Sequence of chain 1.D:
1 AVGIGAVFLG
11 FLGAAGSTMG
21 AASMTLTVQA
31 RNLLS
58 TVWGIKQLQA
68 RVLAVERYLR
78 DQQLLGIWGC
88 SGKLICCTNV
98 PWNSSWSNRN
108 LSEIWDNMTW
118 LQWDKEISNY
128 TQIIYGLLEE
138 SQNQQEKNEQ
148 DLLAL

This small molecule binds to this protein.
Small molecule (SMILES): CC(=O)N[C@H]1[C@H](O[C@H]2[C@H](O)[C@@H](NC(C)=O)CO[C@@H]2CO)O[C@H](CO)[C@@H](O[C@@H]2O[C@H](CO)[C@@H](O)[C@H](O)[C@@H]2O)[C@@H]1O

Sequence of chain 1.C:
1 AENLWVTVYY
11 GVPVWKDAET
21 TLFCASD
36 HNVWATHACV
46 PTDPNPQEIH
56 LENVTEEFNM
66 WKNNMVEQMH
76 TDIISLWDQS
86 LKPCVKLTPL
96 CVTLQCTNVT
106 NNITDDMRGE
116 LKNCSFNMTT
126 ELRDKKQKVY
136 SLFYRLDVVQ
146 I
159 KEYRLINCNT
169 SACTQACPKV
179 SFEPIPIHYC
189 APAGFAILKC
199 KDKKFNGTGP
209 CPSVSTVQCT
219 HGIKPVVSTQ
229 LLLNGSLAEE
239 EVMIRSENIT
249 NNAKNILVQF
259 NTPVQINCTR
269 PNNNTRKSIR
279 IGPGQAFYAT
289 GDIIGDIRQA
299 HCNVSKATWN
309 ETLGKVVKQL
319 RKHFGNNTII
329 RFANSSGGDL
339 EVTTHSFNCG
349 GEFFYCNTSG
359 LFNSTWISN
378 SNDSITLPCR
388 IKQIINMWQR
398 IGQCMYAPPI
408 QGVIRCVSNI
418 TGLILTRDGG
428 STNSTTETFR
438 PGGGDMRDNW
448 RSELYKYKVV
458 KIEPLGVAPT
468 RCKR

Sequence of chain 1.J:
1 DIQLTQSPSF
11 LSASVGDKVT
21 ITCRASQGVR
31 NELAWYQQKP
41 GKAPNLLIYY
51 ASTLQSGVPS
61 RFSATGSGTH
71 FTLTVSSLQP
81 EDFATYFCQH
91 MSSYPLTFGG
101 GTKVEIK

Sequence of chain 1.I:
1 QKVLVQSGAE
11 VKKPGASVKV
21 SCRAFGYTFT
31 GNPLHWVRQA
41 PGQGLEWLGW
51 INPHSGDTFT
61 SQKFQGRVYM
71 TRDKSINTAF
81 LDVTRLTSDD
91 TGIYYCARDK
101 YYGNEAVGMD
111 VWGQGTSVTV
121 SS

Binding-site contacts:
Ligand atom O7 contacts residue TYR102 of chain 1.I at 3.8 Å.
Ligand atom N2 contacts residue TYR102 of chain 1.I at 4.2 Å.
Ligand atom C7 contacts residue ASN58 of chain 1.C at 3.6 Å.
Ligand atom O6 contacts residue TYR102 of chain 1.I at 3.5 Å.
Ligand atom C5 contacts residue ASN58 of chain 1.C at 3.7 Å.
Ligand atom C1 contacts residue TYR50 of chain 1.J at 4.2 Å (hydrophobic).
Ligand atom C3 contacts residue ASN58 of chain 1.C at 3.8 Å.
Ligand atom O6 contacts residue GLY103 of chain 1.I at 3.8 Å.
Ligand atom O5 contacts residue TYR50 of chain 1.J at 4.1 Å.
Ligand atom C3 contacts residue TYR50 of chain 1.J at 4.4 Å (hydrophobic).
Ligand atom O5 contacts residue ASN58 of chain 1.C at 2.4 Å (h-bond).
Ligand atom C8 contacts residue GLU57 of chain 1.C at 4.2 Å.
Ligand atom C8 contacts residue THR53 of chain 1.J at 4.0 Å.
Ligand atom O7 contacts residue ASN58 of chain 1.C at 3.9 Å.
Ligand atom C8 contacts residue SER17 of chain 1.D at 3.5 Å.
Ligand atom C7 contacts residue SER17 of chain 1.D at 3.5 Å.
Ligand atom C4 contacts residue ASN58 of chain 1.C at 4.2 Å.
Ligand atom O4 contacts residue TYR102 of chain 1.I at 3.9 Å.
Ligand atom N2 contacts residue ASN58 of chain 1.C at 2.9 Å (h-bond).
Ligand atom O7 contacts residue THR53 of chain 1.J at 4.4 Å.
Ligand atom O7 contacts residue TYR49 of chain 1.J at 2.6 Å (h-bond).
Ligand atom C2 contacts residue ASN58 of chain 1.C at 2.5 Å.
Ligand atom O5 contacts residue TYR102 of chain 1.I at 4.3 Å.
Ligand atom O3 contacts residue TYR102 of chain 1.I at 3.2 Å.
Ligand atom O7 contacts residue SER17 of chain 1.D at 2.7 Å (h-bond).
Ligand atom C8 contacts residue TYR49 of chain 1.J at 3.5 Å (hydrophobic).
Ligand atom C5 contacts residue TYR50 of chain 1.J at 3.9 Å (hydrophobic).
Ligand atom C3 contacts residue TYR102 of chain 1.I at 3.6 Å (hydrophobic).
Ligand atom O7 contacts residue GLY16 of chain 1.D at 4.1 Å.
Ligand atom C4 contacts residue TYR50 of chain 1.J at 4.4 Å (hydrophobic).
Ligand atom C6 contacts residue TYR50 of chain 1.J at 4.1 Å (hydrophobic).
Ligand atom C1 contacts residue ASN58 of chain 1.C at 1.4 Å.
Ligand atom C7 contacts residue TYR49 of chain 1.J at 3.4 Å (hydrophobic).
Ligand atom O3 contacts residue TYR50 of chain 1.J at 3.6 Å.